Binding-site contacts:
Ligand atom C21 contacts residue MET102 of chain 1.B at 3.5 Å (hydrophobic).
Ligand atom C13 contacts residue GLN100 of chain 1.B at 3.4 Å.
Ligand atom C8 contacts residue MET102 of chain 1.B at 4.0 Å (hydrophobic).
Ligand atom C23 contacts residue PRO103 of chain 1.B at 3.9 Å (hydrophobic).
Ligand atom O22 contacts residue MET102 of chain 1.B at 3.2 Å (h-bond).
Ligand atom F25 contacts residue VAL35 of chain 1.B at 3.6 Å.
Ligand atom N20 contacts residue LEU27 of chain 1.B at 4.0 Å.
Ligand atom C17 contacts residue GLY105 of chain 1.B at 3.6 Å.
Ligand atom N16 contacts residue MET102 of chain 1.B at 2.8 Å (h-bond).
Ligand atom C21 contacts residue PRO103 of chain 1.B at 3.9 Å (hydrophobic).
Ligand atom C10 contacts residue LEU153 of chain 1.B at 4.0 Å (hydrophobic).
Ligand atom C27 contacts residue ASP109 of chain 1.B at 3.7 Å.
Ligand atom C28 contacts residue ARG150 of chain 1.B at 3.9 Å.
Ligand atom N14 contacts residue GLN100 of chain 1.B at 3.9 Å.
Ligand atom C15 contacts residue MET99 of chain 1.B at 3.5 Å (hydrophobic).
Ligand atom C18 contacts residue GLY105 of chain 1.B at 3.5 Å.
Ligand atom N12 contacts residue ALA52 of chain 1.B at 3.9 Å.
Ligand atom C29 contacts residue CYS106 of chain 1.B at 1.8 Å (hydrophobic).
Ligand atom C13 contacts residue MET102 of chain 1.B at 4.0 Å (hydrophobic).
Ligand atom C28 contacts residue CYS106 of chain 1.B at 3.1 Å (hydrophobic).
Ligand atom F25 contacts residue LEU27 of chain 1.B at 3.9 Å.
Ligand atom N12 contacts residue LEU153 of chain 1.B at 3.6 Å.
Ligand atom C15 contacts residue LEU153 of chain 1.B at 4.0 Å (hydrophobic).
Ligand atom C13 contacts residue LEU153 of chain 1.B at 3.5 Å (hydrophobic).
Ligand atom C17 contacts residue MET102 of chain 1.B at 3.3 Å (hydrophobic).
Ligand atom C5 contacts residue LEU27 of chain 1.B at 3.6 Å (hydrophobic).
Ligand atom O22 contacts residue LEU101 of chain 1.B at 3.8 Å.
Ligand atom O30 contacts residue ASP109 of chain 1.B at 3.2 Å (salt-bridge).
Ligand atom C28 contacts residue ASP109 of chain 1.B at 3.8 Å.
Ligand atom C29 contacts residue ASP109 of chain 1.B at 3.6 Å.
Ligand atom C8 contacts residue LEU27 of chain 1.B at 4.0 Å (hydrophobic).
Ligand atom F25 contacts residue GLY28 of chain 1.B at 3.0 Å.
Ligand atom C29 contacts residue ARG150 of chain 1.B at 4.0 Å.
Ligand atom N14 contacts residue LEU153 of chain 1.B at 4.0 Å.
Ligand atom O22 contacts residue PRO103 of chain 1.B at 3.5 Å.
Ligand atom N14 contacts residue MET102 of chain 1.B at 3.2 Å (h-bond).
Ligand atom F25 contacts residue SER29 of chain 1.B at 3.9 Å.
Ligand atom N16 contacts residue GLY105 of chain 1.B at 3.5 Å.
Ligand atom C13 contacts residue ALA52 of chain 1.B at 3.5 Å (hydrophobic).
Ligand atom N11 contacts residue VAL35 of chain 1.B at 3.7 Å.

A small-molecule ligand and the protein it binds are described below.
Small molecule (SMILES): CCC(=O)N[C@@H]1CN(c2nc(Nc3cn(C)nc3OC)c3ncn(C)c3n2)C[C@H]1F

Sequence of chain 1.B:
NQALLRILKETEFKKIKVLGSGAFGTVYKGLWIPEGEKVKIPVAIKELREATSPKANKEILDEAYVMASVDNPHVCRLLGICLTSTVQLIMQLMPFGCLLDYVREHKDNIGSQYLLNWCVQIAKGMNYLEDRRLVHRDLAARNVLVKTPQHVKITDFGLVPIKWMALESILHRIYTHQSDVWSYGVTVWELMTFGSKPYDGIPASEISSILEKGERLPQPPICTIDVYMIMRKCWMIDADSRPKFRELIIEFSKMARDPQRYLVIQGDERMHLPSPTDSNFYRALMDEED